This protein binds this small molecule.
Small molecule (SMILES): CC(C)CC(=O)N[C@H](C(=O)N[C@H](C(=O)N[C@@H](CC(C)C)[C@@H](O)CC(=O)N[C@@H](C)C(=O)N[C@@H](CC(C)C)[C@@H](O)CC(=O)O)C(C)C)C(C)C

Binding-site contacts:
Ligand atom CG2 contacts residue LEU244 of chain 1.A at 3.6 Å (hydrophobic).
Ligand atom N contacts residue SER81 of chain 2.B at 2.6 Å (h-bond).
Ligand atom CA contacts residue ASN78 of chain 2.B at 3.3 Å.
Ligand atom CH contacts residue ASP36 of chain 2.B at 3.1 Å.
Ligand atom C contacts residue LEU133 of chain 2.B at 3.7 Å (hydrophobic).
Ligand atom CH contacts residue ASP216 of chain 2.B at 3.6 Å.
Ligand atom O contacts residue TYR79 of chain 2.B at 3.1 Å.
Ligand atom CG1 contacts residue VAL80 of chain 2.B at 3.6 Å (hydrophobic).
Ligand atom N contacts residue GLY38 of chain 2.B at 3.0 Å (h-bond).
Ligand atom O contacts residue PHE243 of chain 1.A at 3.7 Å.
Ligand atom OH contacts residue ASP216 of chain 2.B at 2.5 Å (salt-bridge).
Ligand atom CM contacts residue GLY38 of chain 2.B at 3.7 Å.
Ligand atom CG1 contacts residue THR219 of chain 2.B at 3.7 Å.
Ligand atom N contacts residue TYR79 of chain 2.B at 3.7 Å.
Ligand atom CM contacts residue ASP216 of chain 2.B at 3.6 Å.
Ligand atom CA contacts residue TYR79 of chain 2.B at 3.7 Å (hydrophobic).
Ligand atom OH contacts residue ASP36 of chain 2.B at 2.7 Å (salt-bridge).
Ligand atom CG2 contacts residue ILE292 of chain 2.B at 3.5 Å (hydrophobic).
Ligand atom N contacts residue GLY218 of chain 2.B at 3.6 Å (h-bond).
Ligand atom C contacts residue TYR194 of chain 2.B at 3.6 Å (hydrophobic).
Ligand atom C contacts residue ASN78 of chain 2.B at 3.4 Å.
Ligand atom CB contacts residue VAL80 of chain 2.B at 3.7 Å (hydrophobic).
Ligand atom CA contacts residue THR219 of chain 2.B at 3.6 Å.
Ligand atom CD2 contacts residue VAL80 of chain 2.B at 3.6 Å (hydrophobic).
Ligand atom O contacts residue VAL80 of chain 2.B at 2.9 Å (h-bond).
Ligand atom O contacts residue THR219 of chain 2.B at 3.2 Å.
Ligand atom CG2 contacts residue PHE243 of chain 1.A at 3.2 Å (hydrophobic).
Ligand atom O contacts residue SER81 of chain 2.B at 3.0 Å (h-bond).
Ligand atom OXT contacts residue LEU133 of chain 2.B at 3.0 Å (h-bond).
Ligand atom N contacts residue ASN78 of chain 2.B at 2.7 Å (h-bond).
Ligand atom N contacts residue SER220 of chain 2.B at 2.8 Å (h-bond).
Ligand atom CA contacts residue SER220 of chain 2.B at 3.4 Å.
Ligand atom C contacts residue SER81 of chain 2.B at 3.5 Å.
Ligand atom O contacts residue SER220 of chain 2.B at 2.9 Å (h-bond).
Ligand atom CA contacts residue SER81 of chain 2.B at 3.4 Å.
Ligand atom O contacts residue VAL80 of chain 2.B at 3.4 Å.
Ligand atom CD2 contacts residue ILE125 of chain 2.B at 3.7 Å (hydrophobic).
Ligand atom C contacts residue SER220 of chain 2.B at 3.6 Å.
Ligand atom CB contacts residue GLY218 of chain 2.B at 3.1 Å.
Ligand atom O contacts residue TYR194 of chain 2.B at 2.6 Å (h-bond).

Sequence of chain 1.A:
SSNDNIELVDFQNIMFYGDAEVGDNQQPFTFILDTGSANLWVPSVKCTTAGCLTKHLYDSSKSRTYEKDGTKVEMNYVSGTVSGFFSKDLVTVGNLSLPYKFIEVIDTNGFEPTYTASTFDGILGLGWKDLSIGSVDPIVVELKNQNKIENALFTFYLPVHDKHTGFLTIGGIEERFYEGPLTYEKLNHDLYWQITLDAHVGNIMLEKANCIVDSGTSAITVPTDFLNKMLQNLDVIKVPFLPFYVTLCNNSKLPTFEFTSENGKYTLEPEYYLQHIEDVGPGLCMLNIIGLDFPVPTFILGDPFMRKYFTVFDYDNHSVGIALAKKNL

Sequence of chain 2.B:
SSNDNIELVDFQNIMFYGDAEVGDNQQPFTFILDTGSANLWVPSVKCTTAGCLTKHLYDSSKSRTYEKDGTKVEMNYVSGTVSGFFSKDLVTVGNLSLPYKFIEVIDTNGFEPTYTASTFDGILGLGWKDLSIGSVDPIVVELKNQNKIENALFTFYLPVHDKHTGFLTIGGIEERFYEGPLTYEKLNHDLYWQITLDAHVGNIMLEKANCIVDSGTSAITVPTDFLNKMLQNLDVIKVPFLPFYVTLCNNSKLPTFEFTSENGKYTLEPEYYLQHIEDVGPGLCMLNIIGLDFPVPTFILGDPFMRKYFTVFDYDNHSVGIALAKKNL